Binding-site contacts:
Ligand atom P contacts residue GLU109 of chain 1.C at 3.2 Å.
Ligand atom C6 contacts residue GLU71 of chain 1.C at 3.5 Å.
Ligand atom N7 contacts residue GLU71 of chain 1.C at 3.0 Å (salt-bridge).
Ligand atom O3P contacts residue PHE41 of chain 1.C at 3.2 Å (h-bond).
Ligand atom C5' contacts residue ASP68 of chain 1.C at 3.6 Å.
Ligand atom O3' contacts residue PHE41 of chain 1.C at 4.0 Å.
Ligand atom C5 contacts residue GLU71 of chain 1.C at 3.4 Å.
Ligand atom C2 contacts residue GLY43 of chain 1.C at 3.6 Å.
Ligand atom O2' contacts residue PHE41 of chain 1.C at 3.9 Å.
Ligand atom N3 contacts residue CYS106 of chain 1.C at 3.3 Å (h-bond).
Ligand atom O5' contacts residue LEU39 of chain 1.C at 3.8 Å.
Ligand atom O1P contacts residue GLU109 of chain 1.C at 2.3 Å (salt-bridge).
Ligand atom N1 contacts residue DA5 of chain 1.A at 3.8 Å.
Ligand atom N3 contacts residue PHE41 of chain 1.C at 4.0 Å.
Ligand atom C2 contacts residue SER103 of chain 1.C at 3.5 Å.
Ligand atom O3' contacts residue GLU109 of chain 1.C at 3.1 Å (salt-bridge).
Ligand atom P contacts residue CYS106 of chain 1.C at 3.6 Å.
Ligand atom O3P contacts residue TYR100 of chain 1.C at 3.5 Å.
Ligand atom O1P contacts residue CYS106 of chain 1.C at 3.2 Å.
Ligand atom N6 contacts residue DA5 of chain 1.A at 2.8 Å (h-bond).
Ligand atom C2 contacts residue ARG42 of chain 1.C at 3.5 Å.
Ligand atom C8 contacts residue GLU71 of chain 1.C at 4.0 Å.
Ligand atom N6 contacts residue ARG73 of chain 1.C at 3.6 Å (salt-bridge).
Ligand atom N3 contacts residue GLY43 of chain 1.C at 3.9 Å.
Ligand atom N1 contacts residue SER103 of chain 1.C at 3.9 Å.
Ligand atom P contacts residue PHE41 of chain 1.C at 4.0 Å.
Ligand atom C3' contacts residue GLU109 of chain 1.C at 3.8 Å.
Ligand atom C6 contacts residue DA5 of chain 1.A at 4.0 Å.
Ligand atom O1P contacts residue TRP105 of chain 1.C at 3.5 Å (h-bond).
Ligand atom C2 contacts residue CYS106 of chain 1.C at 3.6 Å (hydrophobic).
Ligand atom O5' contacts residue PHE38 of chain 1.C at 3.3 Å.
Ligand atom O2' contacts residue CYS106 of chain 1.C at 3.1 Å (h-bond).
Ligand atom C8 contacts residue ASP70 of chain 1.C at 4.0 Å.
Ligand atom N6 contacts residue GLU71 of chain 1.C at 3.3 Å (salt-bridge).
Ligand atom O3P contacts residue SER40 of chain 1.C at 4.0 Å.
Ligand atom O4' contacts residue ASP68 of chain 1.C at 3.6 Å (salt-bridge).
Ligand atom O3P contacts residue GLU109 of chain 1.C at 3.7 Å.
Ligand atom O3P contacts residue CYS106 of chain 1.C at 3.2 Å (h-bond).
Ligand atom O3' contacts residue SER40 of chain 1.C at 3.6 Å.
Ligand atom N1 contacts residue ARG42 of chain 1.C at 3.7 Å.

Sequence of chain 1.C:
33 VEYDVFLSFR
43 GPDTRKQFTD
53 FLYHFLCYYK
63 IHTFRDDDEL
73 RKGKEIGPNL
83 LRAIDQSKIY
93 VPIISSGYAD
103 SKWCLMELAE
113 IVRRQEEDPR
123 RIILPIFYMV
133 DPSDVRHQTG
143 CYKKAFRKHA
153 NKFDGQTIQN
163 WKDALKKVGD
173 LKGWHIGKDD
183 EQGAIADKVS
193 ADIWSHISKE

The protein below binds the small molecule below.
Small molecule (SMILES): Nc1ncnc2c1ncn2[C@@H]1O[C@H](CO)[C@H]2OP(=O)(O)O[C@H]21